The small molecule below binds the protein below.
Small molecule (SMILES): C[C@@H]1O[C@@H](CC(=O)O)[C@@H](O)[C@H](O)[C@@H]1O

Sequence of chain 1.B:
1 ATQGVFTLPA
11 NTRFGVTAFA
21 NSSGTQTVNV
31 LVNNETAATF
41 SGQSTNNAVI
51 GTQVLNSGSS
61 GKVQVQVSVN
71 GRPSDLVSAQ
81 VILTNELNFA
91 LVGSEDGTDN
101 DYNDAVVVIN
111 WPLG

Binding-site contacts:
Ligand atom C3 contacts residue CA1 of chain 1.L at 3.5 Å.
Ligand atom C6 contacts residue ASP96 of chain 1.B at 3.4 Å.
Ligand atom O2 contacts residue CA1 of chain 1.L at 2.5 Å.
Ligand atom C1M contacts residue SER23 of chain 1.B at 3.3 Å.
Ligand atom O3 contacts residue ASP99 of chain 1.B at 1.3 Å (salt-bridge).
Ligand atom C4 contacts residue CA1 of chain 1.L at 3.8 Å.
Ligand atom C1M contacts residue GLY114 of chain 1.C at 3.7 Å.
Ligand atom C4 contacts residue ASP96 of chain 1.B at 3.3 Å.
Ligand atom O4 contacts residue ASP96 of chain 1.B at 2.5 Å (salt-bridge).
Ligand atom O7A contacts residue SER23 of chain 1.B at 3.0 Å (h-bond).
Ligand atom C4 contacts residue SER22 of chain 1.B at 3.5 Å.
Ligand atom C4 contacts residue ASP104 of chain 1.B at 3.2 Å.
Ligand atom C3 contacts residue ASP99 of chain 1.B at 2.3 Å.
Ligand atom O5 contacts residue SER23 of chain 1.B at 3.2 Å (h-bond).
Ligand atom C2 contacts residue CA1 of chain 1.L at 3.4 Å.
Ligand atom O4 contacts residue CA1 of chain 1.K at 2.4 Å.
Ligand atom O4 contacts residue GLU95 of chain 1.B at 3.3 Å (salt-bridge).
Ligand atom O3 contacts residue CA1 of chain 1.L at 2.9 Å.
Ligand atom O3 contacts residue ASP101 of chain 1.B at 3.1 Å (salt-bridge).
Ligand atom O2 contacts residue ASP99 of chain 1.B at 4.0 Å.
Ligand atom O3 contacts residue CA1 of chain 1.K at 2.5 Å.
Ligand atom O2 contacts residue ASP104 of chain 1.B at 3.8 Å.
Ligand atom O4 contacts residue GLY97 of chain 1.B at 3.8 Å.
Ligand atom C3 contacts residue ASP104 of chain 1.B at 3.9 Å.
Ligand atom O2 contacts residue ASN21 of chain 1.B at 3.2 Å (h-bond).
Ligand atom C7 contacts residue SER23 of chain 1.B at 3.2 Å.
Ligand atom C5 contacts residue ASP96 of chain 1.B at 3.5 Å.
Ligand atom C4 contacts residue CA1 of chain 1.K at 3.2 Å.
Ligand atom C2 contacts residue GLY114 of chain 1.C at 3.4 Å.
Ligand atom O4 contacts residue ASP104 of chain 1.B at 3.2 Å (salt-bridge).
Ligand atom O4 contacts residue ASP99 of chain 1.B at 3.4 Å (salt-bridge).
Ligand atom O5 contacts residue SER22 of chain 1.B at 3.4 Å (h-bond).
Ligand atom C1 contacts residue SER23 of chain 1.B at 3.9 Å.
Ligand atom O2 contacts residue SER22 of chain 1.B at 3.5 Å.
Ligand atom C2 contacts residue ASP99 of chain 1.B at 3.2 Å.
Ligand atom C3 contacts residue CA1 of chain 1.K at 3.4 Å.
Ligand atom C4 contacts residue ASP99 of chain 1.B at 3.5 Å.
Ligand atom O2 contacts residue GLY114 of chain 1.C at 2.6 Å (h-bond).
Ligand atom C5 contacts residue SER22 of chain 1.B at 3.2 Å.
Ligand atom O3 contacts residue ASP104 of chain 1.B at 3.5 Å (salt-bridge).

Sequence of chain 1.C:
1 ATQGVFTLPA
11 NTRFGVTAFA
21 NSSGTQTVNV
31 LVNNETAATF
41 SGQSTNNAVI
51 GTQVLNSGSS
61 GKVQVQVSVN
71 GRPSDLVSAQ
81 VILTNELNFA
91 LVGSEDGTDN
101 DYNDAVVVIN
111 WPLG